A protein and the small-molecule ligand that binds it are described below.
Small molecule (SMILES): CC(=O)N[C@@H]1[C@@H](O)[C@H](O)[C@@H](CO)O[C@H]1O

Sequence of chain 1.C:
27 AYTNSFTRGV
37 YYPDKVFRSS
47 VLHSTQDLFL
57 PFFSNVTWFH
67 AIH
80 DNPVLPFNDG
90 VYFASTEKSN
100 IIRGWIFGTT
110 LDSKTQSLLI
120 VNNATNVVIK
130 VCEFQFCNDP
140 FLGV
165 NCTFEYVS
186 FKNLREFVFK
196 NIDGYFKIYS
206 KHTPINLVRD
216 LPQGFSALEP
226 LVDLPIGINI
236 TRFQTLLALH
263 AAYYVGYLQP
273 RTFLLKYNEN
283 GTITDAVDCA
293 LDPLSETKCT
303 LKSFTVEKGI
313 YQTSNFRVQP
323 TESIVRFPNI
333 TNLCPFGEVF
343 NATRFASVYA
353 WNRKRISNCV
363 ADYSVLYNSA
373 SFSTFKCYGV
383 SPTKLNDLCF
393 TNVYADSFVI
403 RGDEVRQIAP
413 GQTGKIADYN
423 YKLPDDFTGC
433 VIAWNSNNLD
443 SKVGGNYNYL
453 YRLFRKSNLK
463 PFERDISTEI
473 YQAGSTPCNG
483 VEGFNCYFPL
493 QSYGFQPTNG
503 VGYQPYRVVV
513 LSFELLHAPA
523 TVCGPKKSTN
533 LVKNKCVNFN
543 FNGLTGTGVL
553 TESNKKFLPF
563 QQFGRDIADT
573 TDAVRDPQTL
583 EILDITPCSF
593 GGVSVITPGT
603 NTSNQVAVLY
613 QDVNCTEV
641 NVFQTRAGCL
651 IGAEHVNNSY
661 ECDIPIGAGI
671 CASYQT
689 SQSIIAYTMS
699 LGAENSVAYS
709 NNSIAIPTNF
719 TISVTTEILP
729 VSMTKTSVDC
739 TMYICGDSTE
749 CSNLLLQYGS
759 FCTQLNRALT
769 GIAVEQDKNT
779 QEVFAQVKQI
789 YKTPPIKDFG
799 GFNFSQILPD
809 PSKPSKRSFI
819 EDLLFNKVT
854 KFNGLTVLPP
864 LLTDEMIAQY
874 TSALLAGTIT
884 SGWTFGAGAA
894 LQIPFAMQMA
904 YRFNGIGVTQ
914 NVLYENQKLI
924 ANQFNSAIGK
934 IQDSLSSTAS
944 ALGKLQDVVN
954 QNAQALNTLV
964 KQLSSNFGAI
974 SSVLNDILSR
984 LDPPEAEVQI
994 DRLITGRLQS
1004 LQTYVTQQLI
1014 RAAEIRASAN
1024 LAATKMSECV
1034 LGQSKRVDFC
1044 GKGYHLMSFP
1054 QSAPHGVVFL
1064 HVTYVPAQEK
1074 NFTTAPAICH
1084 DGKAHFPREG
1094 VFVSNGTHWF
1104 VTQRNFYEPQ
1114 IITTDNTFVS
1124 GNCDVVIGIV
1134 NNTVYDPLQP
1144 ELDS

Binding-site contacts:
Ligand atom O7 contacts residue ASN616 of chain 1.C at 4.1 Å.
Ligand atom C4 contacts residue ASN616 of chain 1.C at 4.3 Å.
Ligand atom C3 contacts residue ASN616 of chain 1.C at 3.9 Å.
Ligand atom C5 contacts residue ASN616 of chain 1.C at 3.7 Å.
Ligand atom C8 contacts residue VAL615 of chain 1.C at 3.9 Å (hydrophobic).
Ligand atom C7 contacts residue ASN616 of chain 1.C at 3.7 Å.
Ligand atom C2 contacts residue ASN616 of chain 1.C at 2.6 Å.
Ligand atom C1 contacts residue ASN616 of chain 1.C at 1.4 Å.
Ligand atom C8 contacts residue ASP614 of chain 1.C at 3.3 Å.
Ligand atom O5 contacts residue ASN616 of chain 1.C at 2.4 Å (h-bond).
Ligand atom N2 contacts residue ASN616 of chain 1.C at 2.9 Å (h-bond).
Ligand atom C8 contacts residue ASN616 of chain 1.C at 3.9 Å.